Sequence of chain 1.A:
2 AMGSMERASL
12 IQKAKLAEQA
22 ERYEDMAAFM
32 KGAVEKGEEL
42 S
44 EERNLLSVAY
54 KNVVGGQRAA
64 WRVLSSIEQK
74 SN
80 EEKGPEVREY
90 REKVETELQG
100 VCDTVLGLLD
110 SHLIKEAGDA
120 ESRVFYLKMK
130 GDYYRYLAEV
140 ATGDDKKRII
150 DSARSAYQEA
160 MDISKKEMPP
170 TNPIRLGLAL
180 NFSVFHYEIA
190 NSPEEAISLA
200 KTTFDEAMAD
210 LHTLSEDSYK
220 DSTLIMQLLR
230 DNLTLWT

Binding-site contacts:
Ligand atom C07 contacts residue ILE173 of chain 1.A at 4.3 Å (hydrophobic).
Ligand atom C17 contacts residue ARG11 of chain 1.B at 3.6 Å.
Ligand atom C12 contacts residue ILE173 of chain 1.A at 4.1 Å (hydrophobic).
Ligand atom C11 contacts residue PRO172 of chain 1.A at 3.4 Å (hydrophobic).
Ligand atom C04 contacts residue SER50 of chain 1.A at 4.2 Å.
Ligand atom O01 contacts residue PRO9 of chain 1.B at 4.3 Å.
Ligand atom C11 contacts residue ILE8 of chain 1.B at 4.2 Å (hydrophobic).
Ligand atom C11 contacts residue LYS127 of chain 1.A at 4.3 Å.
Ligand atom C14 contacts residue LYS127 of chain 1.A at 1.4 Å.
Ligand atom C15 contacts residue LYS127 of chain 1.A at 3.7 Å.
Ligand atom C12 contacts residue PRO172 of chain 1.A at 3.5 Å (hydrophobic).
Ligand atom C13 contacts residue ILE8 of chain 1.B at 3.8 Å (hydrophobic).
Ligand atom C14 contacts residue ILE8 of chain 1.B at 4.0 Å (hydrophobic).
Ligand atom O01 contacts residue ARG11 of chain 1.B at 3.0 Å (salt-bridge).
Ligand atom C03 contacts residue VAL51 of chain 1.A at 3.8 Å (hydrophobic).
Ligand atom C06 contacts residue ILE8 of chain 1.B at 4.2 Å (hydrophobic).
Ligand atom O09 contacts residue PRO172 of chain 1.A at 3.5 Å.
Ligand atom C12 contacts residue ILE8 of chain 1.B at 3.9 Å (hydrophobic).
Ligand atom O09 contacts residue ILE224 of chain 1.A at 3.6 Å.
Ligand atom C13 contacts residue ILE173 of chain 1.A at 4.3 Å (hydrophobic).
Ligand atom C02 contacts residue VAL51 of chain 1.A at 3.4 Å (hydrophobic).
Ligand atom C04 contacts residue ASN47 of chain 1.A at 4.0 Å.
Ligand atom C16 contacts residue PRO9 of chain 1.B at 4.3 Å (hydrophobic).
Ligand atom C11 contacts residue ILE224 of chain 1.A at 3.8 Å (hydrophobic).
Ligand atom C02 contacts residue ARG11 of chain 1.B at 3.9 Å.
Ligand atom O01 contacts residue VAL51 of chain 1.A at 3.0 Å.
Ligand atom C14 contacts residue GLY176 of chain 1.A at 4.5 Å.
Ligand atom C12 contacts residue LYS127 of chain 1.A at 2.9 Å.
Ligand atom C03 contacts residue SER50 of chain 1.A at 4.4 Å.
Ligand atom C15 contacts residue ILE8 of chain 1.B at 3.7 Å (hydrophobic).
Ligand atom O01 contacts residue GLY10 of chain 1.B at 3.7 Å.
Ligand atom C11 contacts residue ILE173 of chain 1.A at 4.1 Å (hydrophobic).
Ligand atom N08 contacts residue PRO172 of chain 1.A at 4.4 Å.
Ligand atom C13 contacts residue LYS127 of chain 1.A at 2.5 Å.
Ligand atom N05 contacts residue ASN47 of chain 1.A at 4.4 Å.
Ligand atom C03 contacts residue ASN47 of chain 1.A at 3.6 Å.
Ligand atom C12 contacts residue GLY176 of chain 1.A at 3.8 Å.

A small-molecule ligand and the protein it binds are described below.
Small molecule (SMILES): O=Cc1ccc([N+](=O)[O-])c(N2CCC(O)CC2)c1

Sequence of chain 1.B:
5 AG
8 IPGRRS